Binding-site contacts:
Ligand atom C7 contacts residue SER708 of chain 1.A at 3.9 Å.
Ligand atom C1 contacts residue ASP796 of chain 1.B at 3.4 Å.
Ligand atom N2 contacts residue ASN709 of chain 1.A at 3.0 Å (h-bond).
Ligand atom O5 contacts residue ASN709 of chain 1.A at 2.4 Å (h-bond).
Ligand atom C8 contacts residue ASN709 of chain 1.A at 3.3 Å.
Ligand atom O7 contacts residue ASN709 of chain 1.A at 4.3 Å.
Ligand atom C2 contacts residue ASN709 of chain 1.A at 2.5 Å.
Ligand atom O7 contacts residue SER708 of chain 1.A at 3.5 Å.
Ligand atom C3 contacts residue ASN709 of chain 1.A at 3.8 Å.
Ligand atom C1 contacts residue ASN709 of chain 1.A at 1.4 Å.
Ligand atom C8 contacts residue SER708 of chain 1.A at 3.8 Å.
Ligand atom C7 contacts residue ASN709 of chain 1.A at 3.6 Å.
Ligand atom O7 contacts residue ASP796 of chain 1.B at 4.1 Å.
Ligand atom N2 contacts residue ASP796 of chain 1.B at 3.1 Å (salt-bridge).
Ligand atom O7 contacts residue ILE794 of chain 1.B at 3.6 Å.
Ligand atom C4 contacts residue ASN709 of chain 1.A at 4.3 Å.
Ligand atom C7 contacts residue ASP796 of chain 1.B at 4.0 Å.
Ligand atom C2 contacts residue ASP796 of chain 1.B at 3.9 Å.
Ligand atom C5 contacts residue ASN709 of chain 1.A at 3.7 Å.

This small molecule binds to this protein.
Small molecule (SMILES): CC(=O)N[C@@H]1[C@@H](O)[C@H](O)[C@@H](CO)O[C@H]1O

Sequence of chain 1.A:
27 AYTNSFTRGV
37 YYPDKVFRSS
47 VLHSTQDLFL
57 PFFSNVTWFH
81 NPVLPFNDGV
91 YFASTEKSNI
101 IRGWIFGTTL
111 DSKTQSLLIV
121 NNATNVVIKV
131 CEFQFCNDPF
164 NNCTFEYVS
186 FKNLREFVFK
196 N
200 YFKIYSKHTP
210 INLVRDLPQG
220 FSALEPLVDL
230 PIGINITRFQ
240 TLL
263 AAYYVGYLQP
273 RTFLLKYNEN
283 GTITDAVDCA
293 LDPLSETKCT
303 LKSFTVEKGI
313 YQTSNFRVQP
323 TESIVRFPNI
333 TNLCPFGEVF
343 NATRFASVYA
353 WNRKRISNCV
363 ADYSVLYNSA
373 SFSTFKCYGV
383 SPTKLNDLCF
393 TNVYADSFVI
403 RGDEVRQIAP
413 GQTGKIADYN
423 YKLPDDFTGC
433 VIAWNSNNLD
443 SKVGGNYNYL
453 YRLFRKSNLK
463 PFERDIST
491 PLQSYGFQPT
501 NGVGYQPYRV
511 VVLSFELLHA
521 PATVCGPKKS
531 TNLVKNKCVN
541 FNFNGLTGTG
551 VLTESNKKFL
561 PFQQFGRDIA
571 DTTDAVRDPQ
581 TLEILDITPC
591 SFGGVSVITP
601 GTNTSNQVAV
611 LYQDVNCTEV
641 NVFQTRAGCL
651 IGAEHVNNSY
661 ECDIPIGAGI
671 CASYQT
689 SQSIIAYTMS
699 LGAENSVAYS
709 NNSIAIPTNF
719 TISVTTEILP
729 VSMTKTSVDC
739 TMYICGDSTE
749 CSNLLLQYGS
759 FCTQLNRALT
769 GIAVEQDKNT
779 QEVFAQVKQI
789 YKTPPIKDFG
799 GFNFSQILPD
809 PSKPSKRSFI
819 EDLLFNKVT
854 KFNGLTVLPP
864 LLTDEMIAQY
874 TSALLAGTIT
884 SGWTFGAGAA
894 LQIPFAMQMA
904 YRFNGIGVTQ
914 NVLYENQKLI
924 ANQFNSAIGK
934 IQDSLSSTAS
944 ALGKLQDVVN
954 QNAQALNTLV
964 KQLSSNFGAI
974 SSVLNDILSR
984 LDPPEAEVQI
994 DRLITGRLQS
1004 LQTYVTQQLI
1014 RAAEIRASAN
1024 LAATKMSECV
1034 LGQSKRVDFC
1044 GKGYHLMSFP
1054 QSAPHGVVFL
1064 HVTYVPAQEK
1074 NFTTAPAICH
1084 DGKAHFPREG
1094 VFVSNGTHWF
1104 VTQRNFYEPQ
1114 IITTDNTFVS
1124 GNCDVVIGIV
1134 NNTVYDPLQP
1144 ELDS

Sequence of chain 1.B:
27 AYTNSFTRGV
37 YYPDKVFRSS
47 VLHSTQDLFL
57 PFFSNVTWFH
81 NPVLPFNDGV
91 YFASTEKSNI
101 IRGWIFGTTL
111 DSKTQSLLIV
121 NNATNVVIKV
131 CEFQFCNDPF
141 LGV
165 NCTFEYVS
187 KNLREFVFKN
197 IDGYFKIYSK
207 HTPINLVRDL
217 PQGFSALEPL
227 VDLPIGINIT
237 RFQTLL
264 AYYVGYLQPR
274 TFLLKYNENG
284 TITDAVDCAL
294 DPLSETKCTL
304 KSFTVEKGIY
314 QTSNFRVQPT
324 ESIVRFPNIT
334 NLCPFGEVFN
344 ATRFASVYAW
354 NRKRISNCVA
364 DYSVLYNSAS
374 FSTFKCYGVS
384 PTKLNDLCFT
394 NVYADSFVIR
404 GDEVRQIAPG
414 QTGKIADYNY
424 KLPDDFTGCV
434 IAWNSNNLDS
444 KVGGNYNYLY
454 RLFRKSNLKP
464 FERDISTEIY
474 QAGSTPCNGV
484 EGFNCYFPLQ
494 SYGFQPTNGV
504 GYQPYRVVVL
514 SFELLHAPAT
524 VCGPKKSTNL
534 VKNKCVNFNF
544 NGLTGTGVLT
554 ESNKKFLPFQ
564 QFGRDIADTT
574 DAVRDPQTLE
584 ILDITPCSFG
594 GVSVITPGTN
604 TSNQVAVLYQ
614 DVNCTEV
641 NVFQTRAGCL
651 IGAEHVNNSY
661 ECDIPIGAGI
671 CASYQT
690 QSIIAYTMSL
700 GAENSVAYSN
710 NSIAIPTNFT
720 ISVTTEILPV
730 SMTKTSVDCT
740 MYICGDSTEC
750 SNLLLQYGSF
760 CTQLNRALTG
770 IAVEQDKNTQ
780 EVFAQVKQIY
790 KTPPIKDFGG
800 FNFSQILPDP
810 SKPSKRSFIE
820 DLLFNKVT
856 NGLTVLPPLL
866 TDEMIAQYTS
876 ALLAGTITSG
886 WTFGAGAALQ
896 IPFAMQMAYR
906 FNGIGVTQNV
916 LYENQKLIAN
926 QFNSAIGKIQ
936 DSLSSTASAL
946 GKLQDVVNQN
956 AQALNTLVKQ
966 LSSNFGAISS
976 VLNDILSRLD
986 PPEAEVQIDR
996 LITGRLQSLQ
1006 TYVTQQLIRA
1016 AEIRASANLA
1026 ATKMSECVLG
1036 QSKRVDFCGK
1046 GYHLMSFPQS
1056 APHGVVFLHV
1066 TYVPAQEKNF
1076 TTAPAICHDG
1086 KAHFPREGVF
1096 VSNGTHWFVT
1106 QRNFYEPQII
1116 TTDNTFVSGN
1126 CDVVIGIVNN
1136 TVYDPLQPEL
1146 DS